This protein binds this small molecule.
Small molecule (SMILES): O=C(O)CCCCN(CCc1cc(F)ccc1OCc1ccc(-c2ccc(C(F)(F)F)cc2)cc1)Cc1ccc(C(=O)O)cc1

Sequence of chain 1.B:
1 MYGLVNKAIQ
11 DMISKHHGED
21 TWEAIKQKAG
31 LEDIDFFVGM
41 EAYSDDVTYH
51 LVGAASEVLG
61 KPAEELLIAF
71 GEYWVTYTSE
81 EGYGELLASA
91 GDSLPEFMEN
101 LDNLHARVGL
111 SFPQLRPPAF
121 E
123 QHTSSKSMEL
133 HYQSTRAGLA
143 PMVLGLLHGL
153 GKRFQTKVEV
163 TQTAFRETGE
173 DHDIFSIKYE

Binding-site contacts:
Ligand atom FAJ contacts residue TYR2 of chain 1.B at 3.5 Å.
Ligand atom CAB contacts residue PHE97 of chain 1.B at 3.6 Å (hydrophobic).
Ligand atom CAG contacts residue TYR83 of chain 1.B at 3.1 Å (hydrophobic).
Ligand atom FAA contacts residue LEU101 of chain 1.B at 3.7 Å.
Ligand atom FAK contacts residue TYR83 of chain 1.B at 2.7 Å.
Ligand atom OAC contacts residue SER136 of chain 1.B at 2.9 Å (h-bond).
Ligand atom CAC contacts residue LEU148 of chain 1.B at 3.6 Å (hydrophobic).
Ligand atom CBH contacts residue ARG138 of chain 1.B at 3.2 Å.
Ligand atom CAJ contacts residue TYR83 of chain 1.B at 3.6 Å (hydrophobic).
Ligand atom OAB contacts residue LEU115 of chain 1.B at 3.4 Å.
Ligand atom CAJ contacts residue LEU4 of chain 1.B at 3.2 Å (hydrophobic).
Ligand atom OAA contacts residue ARG138 of chain 1.B at 2.6 Å (salt-bridge).
Ligand atom OBF contacts residue TRP74 of chain 1.B at 3.0 Å (h-bond).
Ligand atom OAB contacts residue ARG116 of chain 1.B at 2.6 Å (salt-bridge).
Ligand atom CAT contacts residue LEU115 of chain 1.B at 3.5 Å (hydrophobic).
Ligand atom CBG contacts residue PRO118 of chain 1.B at 3.6 Å (hydrophobic).
Ligand atom CBA contacts residue HIS105 of chain 1.B at 3.0 Å.
Ligand atom CAX contacts residue PRO118 of chain 1.B at 3.6 Å (hydrophobic).
Ligand atom OAB contacts residue ARG138 of chain 1.B at 2.9 Å (salt-bridge).
Ligand atom CBG contacts residue SER136 of chain 1.B at 3.5 Å.
Ligand atom CAP contacts residue HIS105 of chain 1.B at 3.5 Å.
Ligand atom FAE contacts residue GLY39 of chain 1.B at 3.2 Å.
Ligand atom OAD contacts residue TYR2 of chain 1.B at 3.4 Å (h-bond).
Ligand atom CAI contacts residue PHE112 of chain 1.B at 3.6 Å (hydrophobic).
Ligand atom CBM contacts residue LEU115 of chain 1.B at 3.3 Å (hydrophobic).
Ligand atom CBH contacts residue LEU115 of chain 1.B at 3.2 Å (hydrophobic).
Ligand atom CAD contacts residue LEU148 of chain 1.B at 3.4 Å (hydrophobic).
Ligand atom FAE contacts residue TYR2 of chain 1.B at 3.1 Å.
Ligand atom OAC contacts residue PRO118 of chain 1.B at 3.5 Å.
Ligand atom OAA contacts residue SER136 of chain 1.B at 3.2 Å (h-bond).
Ligand atom FAK contacts residue PHE112 of chain 1.B at 3.0 Å.
Ligand atom CBG contacts residue ARG138 of chain 1.B at 3.6 Å.
Ligand atom OAD contacts residue ARG138 of chain 1.B at 3.2 Å (salt-bridge).
Ligand atom OAD contacts residue LEU115 of chain 1.B at 3.7 Å.
Ligand atom OAC contacts residue TYR134 of chain 1.B at 2.5 Å (h-bond).
Ligand atom FAA contacts residue LEU148 of chain 1.B at 3.6 Å.
Ligand atom FAJ contacts residue PHE112 of chain 1.B at 2.6 Å.
Ligand atom CBG contacts residue TYR134 of chain 1.B at 3.7 Å (hydrophobic).
Ligand atom CAG contacts residue LEU4 of chain 1.B at 3.1 Å (hydrophobic).
Ligand atom OAD contacts residue MET1 of chain 1.B at 3.5 Å.